Binding-site contacts:
Ligand atom C4 contacts residue ASN25 of chain 1.A at 4.2 Å.
Ligand atom N2 contacts residue ASN25 of chain 1.A at 2.8 Å (h-bond).
Ligand atom C6 contacts residue THR27 of chain 1.A at 4.3 Å.
Ligand atom O6 contacts residue THR27 of chain 1.A at 2.9 Å (h-bond).
Ligand atom C5 contacts residue ASN25 of chain 1.A at 3.7 Å.
Ligand atom O6 contacts residue THR17 of chain 1.A at 4.4 Å.
Ligand atom C2 contacts residue ASN25 of chain 1.A at 2.5 Å.
Ligand atom O7 contacts residue ASN25 of chain 1.A at 4.2 Å.
Ligand atom C1 contacts residue ASN25 of chain 1.A at 1.4 Å.
Ligand atom C7 contacts residue ASN25 of chain 1.A at 3.3 Å.
Ligand atom O5 contacts residue ASN25 of chain 1.A at 2.4 Å (h-bond).
Ligand atom C8 contacts residue ASN25 of chain 1.A at 3.4 Å.
Ligand atom C3 contacts residue ASN25 of chain 1.A at 3.8 Å.

Sequence of chain 1.A:
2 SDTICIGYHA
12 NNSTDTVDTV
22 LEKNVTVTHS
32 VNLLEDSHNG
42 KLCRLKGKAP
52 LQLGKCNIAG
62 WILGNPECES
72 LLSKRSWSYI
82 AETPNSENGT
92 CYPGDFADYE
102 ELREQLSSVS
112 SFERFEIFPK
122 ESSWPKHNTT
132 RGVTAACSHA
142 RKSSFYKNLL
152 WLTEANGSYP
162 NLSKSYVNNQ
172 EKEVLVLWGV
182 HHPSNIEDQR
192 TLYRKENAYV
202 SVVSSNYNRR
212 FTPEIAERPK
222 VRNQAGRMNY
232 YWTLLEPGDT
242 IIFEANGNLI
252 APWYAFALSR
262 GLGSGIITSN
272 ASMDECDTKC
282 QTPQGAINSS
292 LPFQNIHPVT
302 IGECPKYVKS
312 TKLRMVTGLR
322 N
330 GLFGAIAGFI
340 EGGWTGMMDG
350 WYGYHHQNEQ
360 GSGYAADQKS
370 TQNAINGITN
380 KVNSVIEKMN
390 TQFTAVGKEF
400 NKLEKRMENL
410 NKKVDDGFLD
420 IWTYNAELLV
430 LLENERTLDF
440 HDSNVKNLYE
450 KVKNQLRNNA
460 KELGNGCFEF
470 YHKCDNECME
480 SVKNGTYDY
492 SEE

The small molecule below binds the protein below.
Small molecule (SMILES): CC(=O)N[C@@H]1[C@@H](O)[C@H](O)[C@@H](CO)O[C@H]1O